Sequence of chain 1.D:
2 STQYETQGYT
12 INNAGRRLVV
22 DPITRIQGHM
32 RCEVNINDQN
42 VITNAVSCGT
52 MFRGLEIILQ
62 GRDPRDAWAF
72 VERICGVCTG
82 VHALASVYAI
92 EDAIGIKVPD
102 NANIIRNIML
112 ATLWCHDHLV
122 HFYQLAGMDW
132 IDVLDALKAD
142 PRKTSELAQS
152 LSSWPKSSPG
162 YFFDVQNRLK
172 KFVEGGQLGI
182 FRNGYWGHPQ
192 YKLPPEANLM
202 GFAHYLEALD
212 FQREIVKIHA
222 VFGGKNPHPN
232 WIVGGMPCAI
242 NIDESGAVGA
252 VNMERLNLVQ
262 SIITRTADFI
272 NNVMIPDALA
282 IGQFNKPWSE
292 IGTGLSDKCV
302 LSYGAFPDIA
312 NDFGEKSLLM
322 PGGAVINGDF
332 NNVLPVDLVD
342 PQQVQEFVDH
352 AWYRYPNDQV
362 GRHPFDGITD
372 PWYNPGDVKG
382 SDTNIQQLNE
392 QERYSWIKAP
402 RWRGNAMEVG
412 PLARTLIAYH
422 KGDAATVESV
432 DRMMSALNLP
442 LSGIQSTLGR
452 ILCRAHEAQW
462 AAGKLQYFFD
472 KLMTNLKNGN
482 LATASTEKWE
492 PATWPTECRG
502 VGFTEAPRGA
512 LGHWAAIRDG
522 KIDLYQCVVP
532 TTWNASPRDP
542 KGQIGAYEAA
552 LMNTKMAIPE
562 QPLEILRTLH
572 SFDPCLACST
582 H

The small molecule below binds the protein below.
Small molecule (SMILES): N#C[Fe](C#N)C#[O+].[Ni]

Binding-site contacts:
Ligand atom C3 contacts residue CYS79 of chain 1.D at 3.1 Å (hydrophobic).
Ligand atom NI contacts residue CYS79 of chain 1.D at 2.3 Å.
Ligand atom O3 contacts residue HIS83 of chain 1.D at 3.4 Å (h-bond).
Ligand atom O3 contacts residue LEU512 of chain 1.D at 3.6 Å.
Ligand atom C3 contacts residue PRO531 of chain 1.D at 3.8 Å (hydrophobic).
Ligand atom C1 contacts residue PRO531 of chain 1.D at 3.7 Å (hydrophobic).
Ligand atom N1 contacts residue CYS576 of chain 1.D at 3.7 Å.
Ligand atom O3 contacts residue PRO531 of chain 1.D at 3.4 Å.
Ligand atom N1 contacts residue ARG509 of chain 1.D at 3.7 Å.
Ligand atom N2 contacts residue CYS79 of chain 1.D at 3.5 Å.
Ligand atom N1 contacts residue PRO531 of chain 1.D at 3.5 Å.
Ligand atom C3 contacts residue ALA507 of chain 1.D at 3.8 Å (hydrophobic).
Ligand atom O3 contacts residue CYS79 of chain 1.D at 4.0 Å.
Ligand atom O3 contacts residue VAL82 of chain 1.D at 3.5 Å.
Ligand atom NI contacts residue CYS579 of chain 1.D at 2.5 Å.
Ligand atom NI contacts residue CYS576 of chain 1.D at 2.1 Å.
Ligand atom C2 contacts residue ALA507 of chain 1.D at 3.6 Å (hydrophobic).
Ligand atom C1 contacts residue CYS579 of chain 1.D at 3.0 Å (hydrophobic).
Ligand atom N2 contacts residue ARG509 of chain 1.D at 3.0 Å (salt-bridge).
Ligand atom C2 contacts residue CYS79 of chain 1.D at 3.1 Å (hydrophobic).
Ligand atom C2 contacts residue ARG509 of chain 1.D at 3.5 Å.
Ligand atom C3 contacts residue HIS83 of chain 1.D at 3.4 Å.
Ligand atom O3 contacts residue ALA507 of chain 1.D at 3.4 Å.
Ligand atom C3 contacts residue VAL530 of chain 1.D at 3.5 Å (hydrophobic).
Ligand atom C1 contacts residue THR532 of chain 1.D at 3.8 Å.
Ligand atom C1 contacts residue CYS576 of chain 1.D at 3.6 Å (hydrophobic).
Ligand atom FE contacts residue CYS79 of chain 1.D at 2.3 Å.
Ligand atom N1 contacts residue CYS579 of chain 1.D at 3.4 Å.
Ligand atom N1 contacts residue VAL530 of chain 1.D at 3.8 Å.
Ligand atom N2 contacts residue PRO508 of chain 1.D at 3.4 Å.
Ligand atom O3 contacts residue CYS579 of chain 1.D at 4.0 Å.
Ligand atom C3 contacts residue VAL82 of chain 1.D at 3.8 Å (hydrophobic).
Ligand atom NI contacts residue CYS76 of chain 1.D at 2.2 Å.
Ligand atom N1 contacts residue THR532 of chain 1.D at 2.8 Å (h-bond).
Ligand atom C3 contacts residue CYS579 of chain 1.D at 3.0 Å (hydrophobic).
Ligand atom O3 contacts residue VAL530 of chain 1.D at 3.4 Å.
Ligand atom N2 contacts residue ALA507 of chain 1.D at 3.4 Å.
Ligand atom C1 contacts residue ARG509 of chain 1.D at 3.6 Å.
Ligand atom FE contacts residue CYS579 of chain 1.D at 2.3 Å.
Ligand atom C1 contacts residue VAL530 of chain 1.D at 3.7 Å (hydrophobic).